Binding-site contacts:
Ligand atom C7 contacts residue LYS82 of chain 1.B at 1.4 Å.
Ligand atom C5 contacts residue LYS82 of chain 1.D at 3.3 Å.
Ligand atom C2 contacts residue LYS82 of chain 1.D at 1.4 Å.
Ligand atom C7 contacts residue LYS82 of chain 1.D at 4.5 Å.
Ligand atom C5 contacts residue LYS82 of chain 1.B at 2.2 Å.
Ligand atom C1 contacts residue LYS82 of chain 1.B at 3.5 Å.
Ligand atom C1 contacts residue LYS82 of chain 1.D at 2.0 Å.
Ligand atom O8 contacts residue LYS82 of chain 1.B at 2.6 Å (salt-bridge).
Ligand atom O3 contacts residue LYS82 of chain 1.D at 2.6 Å (salt-bridge).
Ligand atom O8 contacts residue LYS82 of chain 1.D at 4.4 Å.

The protein below binds the small molecule below.
Small molecule (SMILES): O=CC=CC=O

Sequence of chain 1.B:
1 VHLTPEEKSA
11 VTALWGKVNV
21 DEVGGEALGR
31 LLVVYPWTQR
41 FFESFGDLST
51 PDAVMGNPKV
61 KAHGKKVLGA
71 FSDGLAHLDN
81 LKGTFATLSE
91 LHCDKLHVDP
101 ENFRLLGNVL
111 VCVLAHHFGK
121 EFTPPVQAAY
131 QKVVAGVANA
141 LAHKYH

Sequence of chain 1.D:
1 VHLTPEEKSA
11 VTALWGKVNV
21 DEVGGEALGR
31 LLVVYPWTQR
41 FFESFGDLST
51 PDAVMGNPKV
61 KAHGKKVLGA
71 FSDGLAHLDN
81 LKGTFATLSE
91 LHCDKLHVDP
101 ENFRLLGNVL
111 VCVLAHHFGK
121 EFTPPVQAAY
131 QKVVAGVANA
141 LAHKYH